Sequence of chain 6.E:
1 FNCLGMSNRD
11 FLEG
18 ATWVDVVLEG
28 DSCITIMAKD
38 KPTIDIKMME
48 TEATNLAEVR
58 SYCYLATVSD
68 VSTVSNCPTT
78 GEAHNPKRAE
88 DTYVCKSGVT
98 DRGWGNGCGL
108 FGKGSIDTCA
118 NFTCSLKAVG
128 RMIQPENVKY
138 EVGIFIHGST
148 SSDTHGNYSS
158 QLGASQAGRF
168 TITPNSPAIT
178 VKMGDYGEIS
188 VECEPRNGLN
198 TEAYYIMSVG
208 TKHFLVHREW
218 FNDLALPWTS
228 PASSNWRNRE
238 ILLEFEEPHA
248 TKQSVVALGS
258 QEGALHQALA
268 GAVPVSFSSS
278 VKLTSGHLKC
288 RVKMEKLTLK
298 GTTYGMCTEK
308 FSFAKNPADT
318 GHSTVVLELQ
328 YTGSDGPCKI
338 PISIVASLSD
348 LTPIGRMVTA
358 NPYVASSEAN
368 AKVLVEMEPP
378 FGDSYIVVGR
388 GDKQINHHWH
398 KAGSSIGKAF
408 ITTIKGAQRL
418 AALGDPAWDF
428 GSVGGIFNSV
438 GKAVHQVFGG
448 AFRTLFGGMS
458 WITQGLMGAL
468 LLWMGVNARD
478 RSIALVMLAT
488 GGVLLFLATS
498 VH

Binding-site contacts:
Ligand atom C8 contacts residue ASN154 of chain 6.E at 4.0 Å.
Ligand atom C1 contacts residue SER156 of chain 6.E at 4.5 Å.
Ligand atom C5 contacts residue ASN154 of chain 6.E at 3.6 Å.
Ligand atom C3 contacts residue ASN154 of chain 6.E at 3.8 Å.
Ligand atom C1 contacts residue SER157 of chain 6.E at 4.2 Å.
Ligand atom O5 contacts residue SER157 of chain 6.E at 3.9 Å.
Ligand atom C4 contacts residue ASN154 of chain 6.E at 4.2 Å.
Ligand atom N2 contacts residue ASN154 of chain 6.E at 2.9 Å (h-bond).
Ligand atom C1 contacts residue ASN154 of chain 6.E at 1.4 Å.
Ligand atom C2 contacts residue ASN154 of chain 6.E at 2.5 Å.
Ligand atom O5 contacts residue ASN154 of chain 6.E at 2.4 Å (h-bond).
Ligand atom C7 contacts residue ASN154 of chain 6.E at 3.6 Å.
Ligand atom O7 contacts residue ASN154 of chain 6.E at 4.0 Å.

The protein below binds the small molecule below.
Small molecule (SMILES): CC(=O)N[C@@H]1[C@@H](O)[C@H](O)[C@@H](CO)O[C@H]1O